The small molecule below binds the protein below.
Small molecule (SMILES): CC(=O)N[C@@H]1[C@@H](O)[C@H](O)[C@@H](CO)O[C@H]1O

Binding-site contacts:
Ligand atom C5 contacts residue ASN52 of chain 1.A at 3.6 Å.
Ligand atom C4 contacts residue ASN52 of chain 1.A at 4.2 Å.
Ligand atom O7 contacts residue ASN52 of chain 1.A at 4.5 Å.
Ligand atom C2 contacts residue ASN52 of chain 1.A at 2.5 Å.
Ligand atom C7 contacts residue ASN52 of chain 1.A at 3.9 Å.
Ligand atom C3 contacts residue ASN52 of chain 1.A at 3.8 Å.
Ligand atom O5 contacts residue ASN52 of chain 1.A at 2.3 Å (h-bond).
Ligand atom N2 contacts residue ASN52 of chain 1.A at 2.9 Å (h-bond).
Ligand atom C1 contacts residue ASN52 of chain 1.A at 1.4 Å.
Ligand atom O6 contacts residue PHE50 of chain 1.A at 4.4 Å.
Ligand atom C8 contacts residue TYR19 of chain 1.A at 4.2 Å (hydrophobic).
Ligand atom O6 contacts residue ASN21 of chain 1.A at 4.0 Å.

Sequence of chain 1.A:
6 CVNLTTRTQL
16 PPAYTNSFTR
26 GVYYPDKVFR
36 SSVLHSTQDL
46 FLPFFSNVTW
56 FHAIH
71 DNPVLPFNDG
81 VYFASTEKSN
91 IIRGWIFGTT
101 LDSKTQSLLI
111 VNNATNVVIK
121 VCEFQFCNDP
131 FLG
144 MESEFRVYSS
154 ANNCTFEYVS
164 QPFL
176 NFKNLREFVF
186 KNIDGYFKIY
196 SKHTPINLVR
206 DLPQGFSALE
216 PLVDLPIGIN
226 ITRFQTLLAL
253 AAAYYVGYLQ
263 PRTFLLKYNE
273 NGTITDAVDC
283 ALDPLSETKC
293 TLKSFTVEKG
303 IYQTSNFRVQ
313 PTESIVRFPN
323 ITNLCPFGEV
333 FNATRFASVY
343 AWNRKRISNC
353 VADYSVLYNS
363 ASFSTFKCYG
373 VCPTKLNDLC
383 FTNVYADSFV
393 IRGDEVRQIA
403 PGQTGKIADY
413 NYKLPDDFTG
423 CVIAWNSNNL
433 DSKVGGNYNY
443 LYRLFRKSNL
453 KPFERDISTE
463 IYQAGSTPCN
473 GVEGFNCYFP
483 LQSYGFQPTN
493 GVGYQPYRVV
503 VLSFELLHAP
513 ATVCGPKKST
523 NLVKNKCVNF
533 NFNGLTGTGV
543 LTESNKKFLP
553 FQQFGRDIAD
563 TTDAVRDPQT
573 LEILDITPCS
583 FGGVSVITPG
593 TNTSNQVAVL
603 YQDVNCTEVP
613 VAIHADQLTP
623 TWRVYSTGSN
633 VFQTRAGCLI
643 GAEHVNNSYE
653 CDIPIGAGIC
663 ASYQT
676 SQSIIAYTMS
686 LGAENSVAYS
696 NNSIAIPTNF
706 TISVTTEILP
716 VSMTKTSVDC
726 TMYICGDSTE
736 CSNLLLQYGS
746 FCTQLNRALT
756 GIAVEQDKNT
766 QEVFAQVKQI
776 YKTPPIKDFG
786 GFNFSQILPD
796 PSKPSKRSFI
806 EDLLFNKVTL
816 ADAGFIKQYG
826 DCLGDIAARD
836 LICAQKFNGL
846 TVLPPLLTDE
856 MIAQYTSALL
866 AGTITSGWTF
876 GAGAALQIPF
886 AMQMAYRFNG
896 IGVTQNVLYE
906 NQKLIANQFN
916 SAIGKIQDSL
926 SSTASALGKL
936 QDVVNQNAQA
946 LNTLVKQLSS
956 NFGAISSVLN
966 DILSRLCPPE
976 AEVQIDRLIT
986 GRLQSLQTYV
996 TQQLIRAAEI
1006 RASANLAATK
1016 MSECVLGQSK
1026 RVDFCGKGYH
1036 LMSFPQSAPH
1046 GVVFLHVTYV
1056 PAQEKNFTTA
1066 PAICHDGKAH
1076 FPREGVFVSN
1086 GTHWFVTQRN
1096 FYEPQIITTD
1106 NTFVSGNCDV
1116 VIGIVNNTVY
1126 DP